Binding-site contacts:
Ligand atom C14 contacts residue GLN229 of chain 1.A at 3.8 Å.
Ligand atom F4 contacts residue LEU246 of chain 1.A at 3.6 Å.
Ligand atom O1 contacts residue ALA241 of chain 1.A at 3.6 Å.
Ligand atom C21 contacts residue ALA242 of chain 1.A at 3.5 Å (hydrophobic).
Ligand atom O2 contacts residue ALA242 of chain 1.A at 3.3 Å (h-bond).
Ligand atom C10 contacts residue PHE251 of chain 1.A at 3.5 Å (hydrophobic).
Ligand atom O contacts residue MET103 of chain 1.A at 3.6 Å.
Ligand atom C1 contacts residue LYS99 of chain 1.A at 3.6 Å.
Ligand atom C2 contacts residue LEU250 of chain 1.A at 3.7 Å (hydrophobic).
Ligand atom O1 contacts residue GLN74 of chain 1.A at 2.9 Å (h-bond).
Ligand atom F contacts residue LEU246 of chain 1.A at 3.3 Å.
Ligand atom F3 contacts residue LEU228 of chain 1.A at 3.3 Å.
Ligand atom F4 contacts residue TYR247 of chain 1.A at 3.7 Å.
Ligand atom O1 contacts residue ALA242 of chain 1.A at 2.9 Å (h-bond).
Ligand atom F contacts residue ILE73 of chain 1.A at 3.4 Å.
Ligand atom C20 contacts residue ILE73 of chain 1.A at 3.6 Å (hydrophobic).
Ligand atom F1 contacts residue GLN229 of chain 1.A at 3.1 Å.
Ligand atom C12 contacts residue THR70 of chain 1.A at 3.5 Å.
Ligand atom F4 contacts residue LEU250 of chain 1.A at 3.5 Å.
Ligand atom CL contacts residue THR70 of chain 1.A at 3.6 Å.
Ligand atom C15 contacts residue ILE73 of chain 1.A at 3.6 Å (hydrophobic).
Ligand atom O2 contacts residue TYR247 of chain 1.A at 3.6 Å.
Ligand atom CL contacts residue LEU69 of chain 1.A at 3.6 Å.
Ligand atom F3 contacts residue GLN229 of chain 1.A at 3.3 Å.
Ligand atom C contacts residue LEU98 of chain 1.A at 3.6 Å (hydrophobic).
Ligand atom C21 contacts residue PHE243 of chain 1.A at 3.8 Å (hydrophobic).
Ligand atom C10 contacts residue GLN232 of chain 1.A at 3.8 Å.
Ligand atom F1 contacts residue PHE251 of chain 1.A at 3.8 Å.
Ligand atom F2 contacts residue LEU250 of chain 1.A at 3.8 Å.
Ligand atom F1 contacts residue GLN232 of chain 1.A at 3.4 Å.
Ligand atom N contacts residue PHE251 of chain 1.A at 3.5 Å.
Ligand atom O2 contacts residue ALA241 of chain 1.A at 3.5 Å.
Ligand atom O2 contacts residue PHE243 of chain 1.A at 2.9 Å (h-bond).
Ligand atom C4 contacts residue LEU250 of chain 1.A at 3.7 Å (hydrophobic).
Ligand atom C5 contacts residue LEU250 of chain 1.A at 3.8 Å (hydrophobic).
Ligand atom C9 contacts residue PHE251 of chain 1.A at 3.5 Å (hydrophobic).
Ligand atom C17 contacts residue TYR247 of chain 1.A at 3.6 Å (hydrophobic).
Ligand atom C5 contacts residue ILE73 of chain 1.A at 3.8 Å (hydrophobic).
Ligand atom O contacts residue LEU228 of chain 1.A at 3.4 Å.
Ligand atom C3 contacts residue LEU250 of chain 1.A at 3.8 Å (hydrophobic).

Sequence of chain 1.A:
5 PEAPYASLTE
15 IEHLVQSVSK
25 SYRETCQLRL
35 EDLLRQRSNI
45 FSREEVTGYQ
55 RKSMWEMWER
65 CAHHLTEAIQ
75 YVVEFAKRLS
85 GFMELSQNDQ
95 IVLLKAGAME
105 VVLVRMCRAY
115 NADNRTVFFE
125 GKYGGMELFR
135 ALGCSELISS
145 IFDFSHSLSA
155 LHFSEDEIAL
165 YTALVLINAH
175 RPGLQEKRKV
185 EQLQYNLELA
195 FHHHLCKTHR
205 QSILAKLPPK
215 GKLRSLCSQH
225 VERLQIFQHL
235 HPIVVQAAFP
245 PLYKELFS

A small-molecule ligand and the protein it binds are described below.
Small molecule (SMILES): O=C(O)c1ccc(-c2nn(C(=O)c3c(Cl)cccc3C(F)(F)F)c3cccc(F)c23)c(F)c1